Sequence of chain 1.B:
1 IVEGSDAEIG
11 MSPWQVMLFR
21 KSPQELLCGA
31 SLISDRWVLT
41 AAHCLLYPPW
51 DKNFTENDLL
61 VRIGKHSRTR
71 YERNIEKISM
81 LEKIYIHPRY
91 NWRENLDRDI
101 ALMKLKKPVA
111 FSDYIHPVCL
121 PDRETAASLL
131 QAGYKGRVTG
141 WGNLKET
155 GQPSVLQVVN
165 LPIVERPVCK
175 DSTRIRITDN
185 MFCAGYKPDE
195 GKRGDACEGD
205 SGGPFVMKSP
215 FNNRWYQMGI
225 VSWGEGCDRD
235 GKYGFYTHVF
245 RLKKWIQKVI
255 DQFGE

This protein binds this small molecule.
Small molecule (SMILES): NC(=[NH2+])NCCC[C@H](NC(=O)[C@@H]1CCCN1C(=O)[C@H](N)Cc1ccccc1)[C@H](O)CCl

Binding-site contacts:
Ligand atom CD2 contacts residue TRP227 of chain 1.B at 3.6 Å (hydrophobic).
Ligand atom CZ1 contacts residue GLY228 of chain 1.B at 3.6 Å.
Ligand atom CB1 contacts residue LEU96 of chain 1.B at 3.6 Å (hydrophobic).
Ligand atom CE1 contacts residue TYR47 of chain 1.B at 3.5 Å (hydrophobic).
Ligand atom N contacts residue GLY228 of chain 1.B at 3.3 Å (h-bond).
Ligand atom CA2 contacts residue SER226 of chain 1.B at 3.6 Å.
Ligand atom CA2 contacts residue HIS43 of chain 1.B at 3.5 Å.
Ligand atom CD contacts residue TRP50 of chain 1.B at 3.6 Å (hydrophobic).
Ligand atom N2 contacts residue SER226 of chain 1.B at 2.9 Å (h-bond).
Ligand atom C3 contacts residue HIS43 of chain 1.B at 1.5 Å.
Ligand atom C2 contacts residue HIS43 of chain 1.B at 2.6 Å.
Ligand atom CB2 contacts residue SER205 of chain 1.B at 2.7 Å.
Ligand atom CD3 contacts residue CYS201 of chain 1.B at 3.6 Å (hydrophobic).
Ligand atom NH2 contacts residue TRP227 of chain 1.B at 3.4 Å (h-bond).
Ligand atom O2 contacts residue SER205 of chain 1.B at 2.2 Å (h-bond).
Ligand atom CZ1 contacts residue ALA200 of chain 1.B at 3.4 Å (hydrophobic).
Ligand atom NH2 contacts residue GLY238 of chain 1.B at 3.5 Å.
Ligand atom CG1 contacts residue TYR47 of chain 1.B at 3.5 Å (hydrophobic).
Ligand atom NH1 contacts residue ALA200 of chain 1.B at 3.5 Å (h-bond).
Ligand atom N2 contacts residue HIS43 of chain 1.B at 3.2 Å.
Ligand atom NH1 contacts residue GLY228 of chain 1.B at 3.6 Å.
Ligand atom O1 contacts residue TRP50 of chain 1.B at 3.6 Å.
Ligand atom NH1 contacts residue GLY230 of chain 1.B at 3.3 Å (h-bond).
Ligand atom NH2 contacts residue ALA200 of chain 1.B at 3.5 Å.
Ligand atom C3 contacts residue SER205 of chain 1.B at 2.5 Å.
Ligand atom CB2 contacts residue SER226 of chain 1.B at 3.6 Å.
Ligand atom NH1 contacts residue ASP199 of chain 1.B at 2.8 Å (salt-bridge).
Ligand atom N2 contacts residue SER205 of chain 1.B at 3.2 Å (h-bond).
Ligand atom NE contacts residue TRP227 of chain 1.B at 3.5 Å.
Ligand atom CG2 contacts residue TRP227 of chain 1.B at 3.5 Å (hydrophobic).
Ligand atom CA1 contacts residue LEU96 of chain 1.B at 3.6 Å (hydrophobic).
Ligand atom CG1 contacts residue TRP50 of chain 1.B at 3.5 Å (hydrophobic).
Ligand atom O2 contacts residue GLY203 of chain 1.B at 3.3 Å (h-bond).
Ligand atom C2 contacts residue SER205 of chain 1.B at 1.4 Å.
Ligand atom CZ1 contacts residue TRP227 of chain 1.B at 3.6 Å (hydrophobic).
Ligand atom CB1 contacts residue HIS43 of chain 1.B at 3.6 Å.
Ligand atom O contacts residue TRP227 of chain 1.B at 2.9 Å.
Ligand atom NE contacts residue GLY228 of chain 1.B at 3.4 Å (h-bond).
Ligand atom CA2 contacts residue SER205 of chain 1.B at 2.4 Å.
Ligand atom O contacts residue GLY228 of chain 1.B at 2.9 Å (h-bond).